Sequence of chain 2.C:
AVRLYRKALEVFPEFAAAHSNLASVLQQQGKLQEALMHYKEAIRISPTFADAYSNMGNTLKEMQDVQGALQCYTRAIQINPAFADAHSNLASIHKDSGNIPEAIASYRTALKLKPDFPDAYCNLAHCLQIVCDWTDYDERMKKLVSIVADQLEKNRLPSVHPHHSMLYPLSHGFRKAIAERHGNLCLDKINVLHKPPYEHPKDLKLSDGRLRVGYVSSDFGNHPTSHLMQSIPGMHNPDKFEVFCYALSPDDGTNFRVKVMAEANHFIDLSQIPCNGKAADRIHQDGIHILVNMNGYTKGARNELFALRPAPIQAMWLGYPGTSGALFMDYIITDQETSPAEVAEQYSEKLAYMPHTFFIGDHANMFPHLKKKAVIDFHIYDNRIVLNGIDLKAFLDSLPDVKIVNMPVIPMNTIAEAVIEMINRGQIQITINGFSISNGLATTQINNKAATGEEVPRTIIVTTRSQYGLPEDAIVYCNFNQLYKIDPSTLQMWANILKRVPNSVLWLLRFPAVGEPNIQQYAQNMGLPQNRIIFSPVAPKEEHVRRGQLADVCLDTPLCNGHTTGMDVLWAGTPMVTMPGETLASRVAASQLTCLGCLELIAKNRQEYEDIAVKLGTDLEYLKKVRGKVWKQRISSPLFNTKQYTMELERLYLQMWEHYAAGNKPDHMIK

This protein binds this small molecule.
Small molecule (SMILES): CC(=O)N[C@@H]1[C@@H](O)[C@H](O)[C@@H](CO)S[C@@H]1OP(=O)(O)OP(=O)(O)OC[C@H]1O[C@@H](n2ccc(=O)[nH]c2=O)[C@H](O)[C@@H]1O

Sequence of chain 2.D:
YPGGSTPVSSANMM

Binding-site contacts:
Ligand atom O2' contacts residue HIS593 of chain 2.C at 3.4 Å.
Ligand atom O1' contacts residue THR613 of chain 2.C at 3.3 Å (h-bond).
Ligand atom C5' contacts residue THR613 of chain 2.C at 3.2 Å.
Ligand atom O2B contacts residue THR614 of chain 2.C at 3.1 Å (h-bond).
Ligand atom O2A contacts residue GLN531 of chain 2.C at 2.8 Å (h-bond).
Ligand atom C4 contacts residue HIS593 of chain 2.C at 3.4 Å.
Ligand atom O2B contacts residue THR613 of chain 2.C at 2.8 Å (h-bond).
Ligand atom O4' contacts residue LEU345 of chain 2.C at 2.6 Å (h-bond).
Ligand atom O7' contacts residue HIS190 of chain 2.C at 3.2 Å (h-bond).
Ligand atom O2B contacts residue HIS612 of chain 2.C at 2.9 Å (h-bond).
Ligand atom O4 contacts residue ALA588 of chain 2.C at 2.8 Å (h-bond).
Ligand atom O6' contacts residue THR252 of chain 2.C at 2.8 Å (h-bond).
Ligand atom S5' contacts residue THR613 of chain 2.C at 3.4 Å (h-bond).
Ligand atom C2B contacts residue ASP617 of chain 2.C at 3.4 Å.
Ligand atom O3B contacts residue LYS590 of chain 2.C at 2.9 Å (salt-bridge).
Ligand atom O5B contacts residue VAL8 of chain 2.D at 3.5 Å.
Ligand atom O3' contacts residue PRO348 of chain 2.C at 3.5 Å.
Ligand atom O1B contacts residue LYS534 of chain 2.C at 2.7 Å (salt-bridge).
Ligand atom N1 contacts residue HIS593 of chain 2.C at 3.5 Å.
Ligand atom O2' contacts residue LYS590 of chain 2.C at 2.8 Å (salt-bridge).
Ligand atom C8' contacts residue TYR533 of chain 2.C at 3.5 Å (hydrophobic).
Ligand atom O4 contacts residue LEU558 of chain 2.C at 3.5 Å.
Ligand atom C5 contacts residue HIS593 of chain 2.C at 3.4 Å.
Ligand atom C3' contacts residue HIS612 of chain 2.C at 3.6 Å.
Ligand atom O4 contacts residue VAL587 of chain 2.C at 3.5 Å.
Ligand atom C4' contacts residue GLY346 of chain 2.C at 3.5 Å.
Ligand atom O2 contacts residue ALA588 of chain 2.C at 3.5 Å (h-bond).
Ligand atom O4B contacts residue THR6 of chain 2.D at 3.3 Å.
Ligand atom O2 contacts residue LYS590 of chain 2.C at 3.5 Å.
Ligand atom C2 contacts residue ALA588 of chain 2.C at 3.5 Å (hydrophobic).
Ligand atom O4 contacts residue ARG596 of chain 2.C at 3.0 Å (salt-bridge).
Ligand atom O2' contacts residue ASP617 of chain 2.C at 2.7 Å (salt-bridge).
Ligand atom O3B contacts residue PRO251 of chain 2.C at 3.5 Å.
Ligand atom N3 contacts residue ALA588 of chain 2.C at 2.7 Å (h-bond).
Ligand atom N2' contacts residue HIS612 of chain 2.C at 3.0 Å (h-bond).
Ligand atom N3 contacts residue HIS593 of chain 2.C at 3.2 Å.
Ligand atom O7' contacts residue SER9 of chain 2.D at 3.3 Å.
Ligand atom O1A contacts residue SER9 of chain 2.D at 2.8 Å (h-bond).
Ligand atom O3' contacts residue HIS612 of chain 2.C at 3.2 Å (h-bond).
Ligand atom C8' contacts residue CYS609 of chain 2.C at 3.5 Å (hydrophobic).